The small molecule below binds the protein below.
Small molecule (SMILES): CC(=O)N[C@@H]1[C@@H](O)[C@H](O)[C@@H](CO)O[C@H]1O

Sequence of chain 1.A:
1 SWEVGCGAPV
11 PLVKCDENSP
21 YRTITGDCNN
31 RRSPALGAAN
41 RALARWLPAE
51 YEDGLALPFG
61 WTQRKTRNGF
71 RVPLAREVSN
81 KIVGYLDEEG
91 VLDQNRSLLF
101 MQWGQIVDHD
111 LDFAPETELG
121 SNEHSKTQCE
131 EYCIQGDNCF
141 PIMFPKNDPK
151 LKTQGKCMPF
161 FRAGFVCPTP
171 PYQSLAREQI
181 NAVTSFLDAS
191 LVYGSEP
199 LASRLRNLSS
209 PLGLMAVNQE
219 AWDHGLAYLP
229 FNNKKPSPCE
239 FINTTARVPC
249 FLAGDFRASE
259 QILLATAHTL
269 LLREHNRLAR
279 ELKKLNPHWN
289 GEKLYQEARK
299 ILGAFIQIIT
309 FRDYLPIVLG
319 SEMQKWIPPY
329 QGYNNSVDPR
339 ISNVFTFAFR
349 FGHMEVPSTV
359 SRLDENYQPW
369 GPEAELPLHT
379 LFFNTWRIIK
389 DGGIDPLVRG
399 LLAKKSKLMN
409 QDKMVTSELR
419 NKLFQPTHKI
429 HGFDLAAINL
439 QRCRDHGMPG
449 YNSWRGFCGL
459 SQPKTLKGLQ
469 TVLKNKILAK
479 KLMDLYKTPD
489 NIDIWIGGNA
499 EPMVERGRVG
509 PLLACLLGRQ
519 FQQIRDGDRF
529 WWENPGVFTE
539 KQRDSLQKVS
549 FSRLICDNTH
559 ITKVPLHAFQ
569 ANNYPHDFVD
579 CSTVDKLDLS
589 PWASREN

Binding-site contacts:
Ligand atom C6 contacts residue TRP384 of chain 1.A at 4.2 Å (hydrophobic).
Ligand atom C6 contacts residue LYS388 of chain 1.A at 4.5 Å.
Ligand atom N2 contacts residue ASN241 of chain 1.A at 4.2 Å.
Ligand atom C2 contacts residue ASN241 of chain 1.A at 3.7 Å.
Ligand atom O7 contacts residue TRP384 of chain 1.A at 3.2 Å.
Ligand atom C5 contacts residue ALA244 of chain 1.A at 4.1 Å (hydrophobic).
Ligand atom C1 contacts residue ALA244 of chain 1.A at 3.9 Å (hydrophobic).
Ligand atom O5 contacts residue ALA244 of chain 1.A at 3.1 Å.
Ligand atom O6 contacts residue LYS388 of chain 1.A at 3.9 Å.
Ligand atom C5 contacts residue ASN241 of chain 1.A at 4.1 Å.
Ligand atom O6 contacts residue ALA244 of chain 1.A at 3.2 Å.
Ligand atom C2 contacts residue TRP384 of chain 1.A at 3.9 Å (hydrophobic).
Ligand atom C1 contacts residue THR243 of chain 1.A at 4.3 Å.
Ligand atom O5 contacts residue TRP384 of chain 1.A at 4.0 Å.
Ligand atom C5 contacts residue TRP384 of chain 1.A at 4.3 Å (hydrophobic).
Ligand atom C7 contacts residue TRP384 of chain 1.A at 4.3 Å (hydrophobic).
Ligand atom C3 contacts residue TRP384 of chain 1.A at 4.5 Å (hydrophobic).
Ligand atom O5 contacts residue ASN241 of chain 1.A at 2.7 Å (h-bond).
Ligand atom C7 contacts residue ASN241 of chain 1.A at 4.5 Å.
Ligand atom O7 contacts residue ASN241 of chain 1.A at 4.3 Å.
Ligand atom C1 contacts residue ASN241 of chain 1.A at 2.5 Å.
Ligand atom C4 contacts residue TRP384 of chain 1.A at 4.0 Å (hydrophobic).
Ligand atom C6 contacts residue ALA244 of chain 1.A at 4.0 Å (hydrophobic).
Ligand atom C1 contacts residue TRP384 of chain 1.A at 4.5 Å (hydrophobic).